Sequence of chain 1.A:
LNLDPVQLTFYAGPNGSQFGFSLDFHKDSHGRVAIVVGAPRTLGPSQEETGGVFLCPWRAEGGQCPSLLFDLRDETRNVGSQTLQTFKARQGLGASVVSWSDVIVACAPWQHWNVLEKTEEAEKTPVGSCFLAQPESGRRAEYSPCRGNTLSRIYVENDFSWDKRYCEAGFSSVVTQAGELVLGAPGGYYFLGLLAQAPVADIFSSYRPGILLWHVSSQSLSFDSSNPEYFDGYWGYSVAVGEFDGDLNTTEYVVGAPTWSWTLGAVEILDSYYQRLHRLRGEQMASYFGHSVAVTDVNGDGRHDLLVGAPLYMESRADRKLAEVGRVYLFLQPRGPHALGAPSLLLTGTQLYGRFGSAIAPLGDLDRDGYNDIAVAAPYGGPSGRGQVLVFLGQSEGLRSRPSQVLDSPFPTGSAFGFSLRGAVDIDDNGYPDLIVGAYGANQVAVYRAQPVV

Binding-site contacts:
Ligand atom C6 contacts residue ASN320 of chain 1.B at 4.3 Å.
Ligand atom C8 contacts residue ASN320 of chain 1.B at 4.5 Å.
Ligand atom O7 contacts residue TRP262 of chain 1.A at 4.2 Å.
Ligand atom C4 contacts residue ASN320 of chain 1.B at 4.2 Å.
Ligand atom C3 contacts residue ASN320 of chain 1.B at 3.8 Å.
Ligand atom C1 contacts residue ASN320 of chain 1.B at 1.4 Å.
Ligand atom N2 contacts residue ASN320 of chain 1.B at 3.0 Å (h-bond).
Ligand atom C5 contacts residue ASN320 of chain 1.B at 3.6 Å.
Ligand atom C4 contacts residue SO41 of chain 1.T at 3.4 Å.
Ligand atom C7 contacts residue ASN320 of chain 1.B at 3.3 Å.
Ligand atom C7 contacts residue ASN316 of chain 1.B at 4.1 Å.
Ligand atom O6 contacts residue ARG281 of chain 1.A at 3.5 Å (salt-bridge).
Ligand atom C6 contacts residue SO41 of chain 1.T at 3.2 Å.
Ligand atom C8 contacts residue ASN316 of chain 1.B at 3.9 Å.
Ligand atom O6 contacts residue SO41 of chain 1.T at 4.2 Å.
Ligand atom C6 contacts residue ARG281 of chain 1.A at 3.8 Å.
Ligand atom O5 contacts residue ASN320 of chain 1.B at 2.3 Å (h-bond).
Ligand atom C5 contacts residue SO41 of chain 1.T at 3.9 Å.
Ligand atom O7 contacts residue ASN320 of chain 1.B at 3.2 Å (h-bond).
Ligand atom C1 contacts residue ASN316 of chain 1.B at 3.9 Å.
Ligand atom C6 contacts residue ARG281 of chain 1.A at 4.0 Å.
Ligand atom C8 contacts residue TRP262 of chain 1.A at 4.1 Å (hydrophobic).
Ligand atom O4 contacts residue SO41 of chain 1.T at 3.3 Å (h-bond).
Ligand atom C7 contacts residue LEU317 of chain 1.B at 4.2 Å (hydrophobic).
Ligand atom C2 contacts residue ASN320 of chain 1.B at 2.5 Å.
Ligand atom C8 contacts residue LEU317 of chain 1.B at 3.6 Å (hydrophobic).
Ligand atom O7 contacts residue MET285 of chain 1.A at 3.7 Å.
Ligand atom N2 contacts residue ASN316 of chain 1.B at 4.0 Å.

Sequence of chain 1.B:
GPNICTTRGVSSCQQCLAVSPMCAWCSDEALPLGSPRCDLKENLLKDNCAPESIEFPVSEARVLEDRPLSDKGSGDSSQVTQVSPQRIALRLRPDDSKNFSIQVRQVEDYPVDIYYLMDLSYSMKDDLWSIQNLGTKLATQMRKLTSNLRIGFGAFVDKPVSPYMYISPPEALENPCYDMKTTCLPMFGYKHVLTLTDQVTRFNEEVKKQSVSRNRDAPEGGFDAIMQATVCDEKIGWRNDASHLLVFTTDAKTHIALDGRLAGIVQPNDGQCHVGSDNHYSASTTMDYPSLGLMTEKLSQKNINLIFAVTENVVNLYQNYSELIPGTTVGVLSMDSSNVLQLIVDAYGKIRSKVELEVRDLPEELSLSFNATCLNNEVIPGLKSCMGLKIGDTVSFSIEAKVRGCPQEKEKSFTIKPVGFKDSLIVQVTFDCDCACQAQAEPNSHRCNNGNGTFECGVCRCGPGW

This protein binds this small molecule.
Small molecule (SMILES): CC(=O)N[C@H]1[C@H](O[C@H]2[C@H](O)[C@@H](NC(C)=O)CO[C@@H]2CO)O[C@H](CO)[C@@H](O[C@@H]2O[C@H](CO[C@H]3O[C@H](CO)[C@@H](O)[C@H](O)[C@@H]3O)[C@@H](O)[C@H](O[C@H]3O[C@H](CO)[C@@H](O)[C@H](O)[C@@H]3O)[C@@H]2O)[C@@H]1O